Binding-site contacts:
Ligand atom O contacts residue ASN71 of chain 1.B at 3.1 Å (h-bond).
Ligand atom CG contacts residue HIS183 of chain 1.B at 3.7 Å.
Ligand atom CB contacts residue HIS183 of chain 1.B at 3.8 Å.
Ligand atom OXT contacts residue THR72 of chain 1.B at 3.0 Å (h-bond).
Ligand atom OE1 contacts residue THR116 of chain 1.B at 3.9 Å.
Ligand atom OXT contacts residue THR116 of chain 1.B at 3.4 Å.
Ligand atom CA contacts residue THR182 of chain 1.B at 3.6 Å.
Ligand atom OE2 contacts residue VAL37 of chain 1.B at 3.6 Å.
Ligand atom CD contacts residue TYR39 of chain 1.B at 3.1 Å (hydrophobic).
Ligand atom OE1 contacts residue TYR39 of chain 1.B at 2.9 Å (h-bond).
Ligand atom N contacts residue THR182 of chain 1.B at 2.8 Å (h-bond).
Ligand atom O contacts residue CYS181 of chain 1.B at 3.5 Å.
Ligand atom OXT contacts residue ASN71 of chain 1.B at 3.7 Å.
Ligand atom CD contacts residue PRO38 of chain 1.B at 3.3 Å (hydrophobic).
Ligand atom OE1 contacts residue PRO38 of chain 1.B at 3.1 Å.
Ligand atom OE2 contacts residue SER8 of chain 1.B at 2.6 Å (h-bond).
Ligand atom O contacts residue CYS70 of chain 1.B at 4.0 Å.
Ligand atom CD contacts residue GLY40 of chain 1.B at 3.5 Å.
Ligand atom C contacts residue ASN71 of chain 1.B at 3.7 Å.
Ligand atom CG contacts residue SER8 of chain 1.B at 3.6 Å.
Ligand atom N contacts residue SER8 of chain 1.B at 3.2 Å (h-bond).
Ligand atom OE1 contacts residue GLY40 of chain 1.B at 2.5 Å (h-bond).
Ligand atom O contacts residue THR182 of chain 1.B at 2.9 Å (h-bond).
Ligand atom N contacts residue CYS70 of chain 1.B at 3.5 Å (h-bond).
Ligand atom O contacts residue THR72 of chain 1.B at 4.0 Å.
Ligand atom OE2 contacts residue GLY40 of chain 1.B at 3.8 Å.
Ligand atom CD contacts residue SER8 of chain 1.B at 3.5 Å.
Ligand atom CA contacts residue SER8 of chain 1.B at 3.9 Å.
Ligand atom N contacts residue ASP7 of chain 1.B at 3.2 Å (salt-bridge).
Ligand atom CB contacts residue THR116 of chain 1.B at 4.0 Å.
Ligand atom CA contacts residue CYS70 of chain 1.B at 3.6 Å (hydrophobic).
Ligand atom C contacts residue CYS181 of chain 1.B at 3.8 Å (hydrophobic).
Ligand atom C contacts residue CYS70 of chain 1.B at 3.8 Å (hydrophobic).
Ligand atom OE2 contacts residue PRO38 of chain 1.B at 3.1 Å.
Ligand atom C contacts residue THR182 of chain 1.B at 3.7 Å.
Ligand atom C contacts residue THR72 of chain 1.B at 3.7 Å.
Ligand atom OXT contacts residue CYS181 of chain 1.B at 3.8 Å.
Ligand atom CB contacts residue THR182 of chain 1.B at 3.8 Å.
Ligand atom OE2 contacts residue TYR39 of chain 1.B at 2.6 Å (h-bond).
Ligand atom CB contacts residue CYS181 of chain 1.B at 3.8 Å (hydrophobic).

Sequence of chain 1.B:
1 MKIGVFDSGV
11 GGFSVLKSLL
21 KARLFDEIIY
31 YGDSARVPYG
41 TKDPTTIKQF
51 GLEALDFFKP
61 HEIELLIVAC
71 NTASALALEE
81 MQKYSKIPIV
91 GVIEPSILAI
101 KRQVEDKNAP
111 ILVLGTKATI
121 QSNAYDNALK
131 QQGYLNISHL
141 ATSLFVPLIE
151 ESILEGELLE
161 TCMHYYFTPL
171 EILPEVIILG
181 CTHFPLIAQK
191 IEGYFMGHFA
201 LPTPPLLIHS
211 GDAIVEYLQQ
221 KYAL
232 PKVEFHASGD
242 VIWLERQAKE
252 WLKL

The protein below binds the small molecule below.
Small molecule (SMILES): N[C@H](CCC(=O)O)C(=O)O